Sequence of chain 1.A:
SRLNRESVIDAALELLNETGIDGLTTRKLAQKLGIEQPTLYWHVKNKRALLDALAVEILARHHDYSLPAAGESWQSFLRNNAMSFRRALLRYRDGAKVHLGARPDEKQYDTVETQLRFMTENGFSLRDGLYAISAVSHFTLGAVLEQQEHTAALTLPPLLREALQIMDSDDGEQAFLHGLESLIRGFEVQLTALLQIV

Binding-site contacts:
Ligand atom O2' contacts residue GLN115 of chain 2.A at 3.1 Å (h-bond).
Ligand atom C4' contacts residue ASN81 of chain 2.A at 3.3 Å.
Ligand atom C5 contacts residue ILE133 of chain 2.A at 3.8 Å (hydrophobic).
Ligand atom C4D contacts residue ILE133 of chain 2.A at 3.6 Å (hydrophobic).
Ligand atom O3 contacts residue ASN81 of chain 2.A at 2.8 Å (h-bond).
Ligand atom C4' contacts residue PHE85 of chain 2.A at 3.3 Å (hydrophobic).
Ligand atom O11 contacts residue MG1 of chain 2.C at 1.9 Å.
Ligand atom C4D contacts residue ASN81 of chain 2.A at 3.0 Å.
Ligand atom O1 contacts residue VAL112 of chain 2.A at 3.5 Å.
Ligand atom O3 contacts residue HIS63 of chain 2.A at 2.8 Å (h-bond).
Ligand atom O2' contacts residue HIS63 of chain 2.A at 3.1 Å (h-bond).
Ligand atom C9 contacts residue LEU173 of chain 1.A at 3.6 Å (hydrophobic).
Ligand atom C4 contacts residue GLN115 of chain 2.A at 3.4 Å.
Ligand atom CL7 contacts residue LEU169 of chain 1.A at 3.8 Å.
Ligand atom N2' contacts residue LEU59 of chain 2.A at 3.9 Å.
Ligand atom C9 contacts residue PRO104 of chain 2.A at 3.8 Å (hydrophobic).
Ligand atom C6' contacts residue ILE133 of chain 2.A at 3.4 Å (hydrophobic).
Ligand atom O3 contacts residue GLN115 of chain 2.A at 3.0 Å (h-bond).
Ligand atom C3 contacts residue HIS63 of chain 2.A at 3.7 Å.
Ligand atom O2' contacts residue THR111 of chain 2.A at 3.6 Å.
Ligand atom C4 contacts residue ASN81 of chain 2.A at 3.5 Å.
Ligand atom C5B contacts residue MG1 of chain 2.C at 3.4 Å.
Ligand atom C2 contacts residue GLN115 of chain 2.A at 3.6 Å.
Ligand atom C3 contacts residue ASN81 of chain 2.A at 3.8 Å.
Ligand atom C2' contacts residue GLN115 of chain 2.A at 3.6 Å.
Ligand atom O10 contacts residue PRO104 of chain 2.A at 3.5 Å.
Ligand atom CL7 contacts residue LEU130 of chain 2.A at 3.7 Å.
Ligand atom C5 contacts residue GLN115 of chain 2.A at 3.8 Å.
Ligand atom O6 contacts residue VAL112 of chain 2.A at 3.0 Å.
Ligand atom O2' contacts residue SER66 of chain 2.A at 3.0 Å (h-bond).
Ligand atom C12 contacts residue MG1 of chain 2.C at 3.0 Å.
Ligand atom C2' contacts residue HIS63 of chain 2.A at 3.7 Å.
Ligand atom O12 contacts residue MG1 of chain 2.C at 1.9 Å.
Ligand atom O4B contacts residue PHE85 of chain 2.A at 3.2 Å.
Ligand atom C8 contacts residue LEU173 of chain 1.A at 3.3 Å (hydrophobic).
Ligand atom N4 contacts residue ASN81 of chain 2.A at 2.5 Å (h-bond).
Ligand atom O12 contacts residue HIS99 of chain 2.A at 2.9 Å (h-bond).
Ligand atom C3 contacts residue GLN115 of chain 2.A at 3.3 Å.
Ligand atom C10 contacts residue PRO104 of chain 2.A at 3.5 Å (hydrophobic).
Ligand atom C11 contacts residue MG1 of chain 2.C at 3.0 Å.

The small molecule below binds the protein below.
Small molecule (SMILES): CN(C)[C@@H]1C(O)=C(C(N)=O)C(=O)[C@@]2(O)C(O)=C3C(=O)c4c(O)ccc(Cl)c4[C@@](C)(O)[C@H]3C[C@@H]12

Sequence of chain 2.A:
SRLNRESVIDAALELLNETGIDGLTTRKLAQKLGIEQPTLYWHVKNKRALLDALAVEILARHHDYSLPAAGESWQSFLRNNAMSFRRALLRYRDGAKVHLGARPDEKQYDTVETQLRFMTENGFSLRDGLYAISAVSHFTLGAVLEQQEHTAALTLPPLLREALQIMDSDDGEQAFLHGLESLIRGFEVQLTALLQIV